Sequence of chain 1.A:
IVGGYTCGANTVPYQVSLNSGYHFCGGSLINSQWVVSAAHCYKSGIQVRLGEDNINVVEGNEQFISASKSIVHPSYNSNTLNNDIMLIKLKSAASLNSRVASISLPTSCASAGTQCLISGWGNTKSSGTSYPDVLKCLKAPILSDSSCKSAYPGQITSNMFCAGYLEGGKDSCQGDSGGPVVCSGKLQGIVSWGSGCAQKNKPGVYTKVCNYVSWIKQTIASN

This protein binds this small molecule.
Small molecule (SMILES): [H]/N=C(\N)c1ccc(/C=N/OC(C)(C)C(=O)O)cc1

Binding-site contacts:
Ligand atom N2 contacts residue GLN174 of chain 1.A at 3.9 Å.
Ligand atom C12 contacts residue SER172 of chain 1.A at 3.8 Å.
Ligand atom O1 contacts residue HIS40 of chain 1.A at 3.4 Å (h-bond).
Ligand atom C6 contacts residue SER192 of chain 1.A at 3.6 Å.
Ligand atom C5 contacts residue SER192 of chain 1.A at 3.9 Å.
Ligand atom N3 contacts residue SER172 of chain 1.A at 3.0 Å (h-bond).
Ligand atom N3 contacts residue TRP193 of chain 1.A at 3.8 Å.
Ligand atom N3 contacts residue GLY204 of chain 1.A at 3.4 Å.
Ligand atom C12 contacts residue CYS173 of chain 1.A at 3.9 Å (hydrophobic).
Ligand atom N2 contacts residue SER192 of chain 1.A at 3.4 Å (h-bond).
Ligand atom C11 contacts residue VAL191 of chain 1.A at 3.8 Å (hydrophobic).
Ligand atom C6 contacts residue SER177 of chain 1.A at 3.2 Å.
Ligand atom C5 contacts residue TRP193 of chain 1.A at 3.9 Å (hydrophobic).
Ligand atom O2 contacts residue GLN174 of chain 1.A at 3.3 Å (h-bond).
Ligand atom C12 contacts residue VAL191 of chain 1.A at 3.8 Å (hydrophobic).
Ligand atom C1 contacts residue GLY196 of chain 1.A at 3.8 Å.
Ligand atom C11 contacts residue CYS173 of chain 1.A at 3.8 Å (hydrophobic).
Ligand atom C1 contacts residue ASP171 of chain 1.A at 3.5 Å.
Ligand atom C5 contacts residue GLN174 of chain 1.A at 3.8 Å.
Ligand atom C4 contacts residue TRP193 of chain 1.A at 3.8 Å (hydrophobic).
Ligand atom N1 contacts residue GLY196 of chain 1.A at 2.8 Å (h-bond).
Ligand atom C2 contacts residue GLY194 of chain 1.A at 3.9 Å.
Ligand atom C4 contacts residue GLY194 of chain 1.A at 3.7 Å.
Ligand atom N1 contacts residue CYS197 of chain 1.A at 3.7 Å.
Ligand atom C3 contacts residue GLY196 of chain 1.A at 3.4 Å.
Ligand atom C3 contacts residue GLY194 of chain 1.A at 3.3 Å.
Ligand atom C4 contacts residue GLN174 of chain 1.A at 3.3 Å.
Ligand atom C1 contacts residue TRP193 of chain 1.A at 3.8 Å (hydrophobic).
Ligand atom N1 contacts residue SER172 of chain 1.A at 3.4 Å (h-bond).
Ligand atom N3 contacts residue ASP171 of chain 1.A at 2.9 Å (salt-bridge).
Ligand atom C1 contacts residue SER172 of chain 1.A at 3.2 Å.
Ligand atom C2 contacts residue TRP193 of chain 1.A at 3.6 Å (hydrophobic).
Ligand atom C8 contacts residue GLN174 of chain 1.A at 3.8 Å.
Ligand atom C10 contacts residue HIS40 of chain 1.A at 3.7 Å.
Ligand atom C9 contacts residue LEU81 of chain 1.A at 3.9 Å (hydrophobic).
Ligand atom O1 contacts residue SER192 of chain 1.A at 3.9 Å.
Ligand atom C3 contacts residue TRP193 of chain 1.A at 3.5 Å (hydrophobic).
Ligand atom C6 contacts residue GLN174 of chain 1.A at 3.7 Å.
Ligand atom C2 contacts residue SER172 of chain 1.A at 3.9 Å.
Ligand atom N1 contacts residue ASP171 of chain 1.A at 2.7 Å (salt-bridge).